Sequence of chain 1.Z:
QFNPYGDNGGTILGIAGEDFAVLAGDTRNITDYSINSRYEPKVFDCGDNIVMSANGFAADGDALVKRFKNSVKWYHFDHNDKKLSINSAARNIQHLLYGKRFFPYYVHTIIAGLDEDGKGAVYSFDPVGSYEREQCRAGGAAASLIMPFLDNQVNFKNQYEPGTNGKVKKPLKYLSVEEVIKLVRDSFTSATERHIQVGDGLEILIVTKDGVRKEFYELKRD

Sequence of chain 1.Y:
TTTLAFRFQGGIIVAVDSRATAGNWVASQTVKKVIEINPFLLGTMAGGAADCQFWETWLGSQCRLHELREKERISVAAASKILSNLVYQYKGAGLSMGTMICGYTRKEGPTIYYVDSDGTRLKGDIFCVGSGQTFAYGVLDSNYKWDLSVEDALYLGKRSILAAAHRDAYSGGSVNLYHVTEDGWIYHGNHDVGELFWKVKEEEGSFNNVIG

Binding-site contacts:
Ligand atom O8 contacts residue ALA49 of chain 1.Y at 3.1 Å (h-bond).
Ligand atom C23 contacts residue ALA49 of chain 1.Y at 3.9 Å (hydrophobic).
Ligand atom C10 contacts residue THR21 of chain 1.Y at 3.6 Å.
Ligand atom C25 contacts residue ALA20 of chain 1.Y at 3.7 Å (hydrophobic).
Ligand atom C5 contacts residue ASP126 of chain 1.Z at 3.9 Å.
Ligand atom C24 contacts residue MET45 of chain 1.Y at 3.9 Å (hydrophobic).
Ligand atom N1 contacts residue THR21 of chain 1.Y at 3.0 Å (h-bond).
Ligand atom O27 contacts residue THR1 of chain 1.Y at 2.3 Å (h-bond).
Ligand atom N20 contacts residue THR1 of chain 1.Y at 3.7 Å.
Ligand atom O28 contacts residue GLY47 of chain 1.Y at 2.9 Å (h-bond).
Ligand atom C22 contacts residue THR1 of chain 1.Y at 2.8 Å.
Ligand atom C6 contacts residue ALA27 of chain 1.Y at 3.6 Å (hydrophobic).
Ligand atom O8 contacts residue GLY47 of chain 1.Y at 3.9 Å.
Ligand atom C22 contacts residue LYS33 of chain 1.Y at 3.9 Å.
Ligand atom O19 contacts residue ALA20 of chain 1.Y at 3.3 Å.
Ligand atom C6 contacts residue THR21 of chain 1.Y at 3.9 Å.
Ligand atom C17 contacts residue THR21 of chain 1.Y at 3.7 Å.
Ligand atom O28 contacts residue THR1 of chain 1.Y at 2.4 Å (h-bond).
Ligand atom C24 contacts residue ALA49 of chain 1.Y at 3.8 Å (hydrophobic).
Ligand atom C21 contacts residue LYS33 of chain 1.Y at 3.9 Å.
Ligand atom O28 contacts residue ALA46 of chain 1.Y at 3.9 Å.
Ligand atom C3 contacts residue ALA49 of chain 1.Y at 3.6 Å (hydrophobic).
Ligand atom O19 contacts residue THR21 of chain 1.Y at 3.0 Å (h-bond).
Ligand atom C2 contacts residue THR21 of chain 1.Y at 3.9 Å.
Ligand atom C11 contacts residue THR21 of chain 1.Y at 3.3 Å.
Ligand atom B26 contacts residue LYS33 of chain 1.Y at 3.9 Å.
Ligand atom C10 contacts residue GLY47 of chain 1.Y at 3.6 Å.
Ligand atom N9 contacts residue THR21 of chain 1.Y at 2.9 Å (h-bond).
Ligand atom C18 contacts residue GLY47 of chain 1.Y at 3.6 Å.
Ligand atom C7 contacts residue THR21 of chain 1.Y at 3.9 Å.
Ligand atom N20 contacts residue GLY47 of chain 1.Y at 2.7 Å (h-bond).
Ligand atom C21 contacts residue GLY47 of chain 1.Y at 3.6 Å.
Ligand atom N4 contacts residue ASP126 of chain 1.Z at 3.2 Å.
Ligand atom C3 contacts residue ASP126 of chain 1.Z at 3.5 Å.
Ligand atom C23 contacts residue GLY47 of chain 1.Y at 3.7 Å.
Ligand atom O8 contacts residue GLY48 of chain 1.Y at 3.9 Å.
Ligand atom C21 contacts residue THR1 of chain 1.Y at 2.4 Å.
Ligand atom B26 contacts residue THR1 of chain 1.Y at 1.4 Å.
Ligand atom C22 contacts residue GLY47 of chain 1.Y at 3.5 Å.
Ligand atom C13 contacts residue GLY47 of chain 1.Y at 3.8 Å.

This small molecule binds to this protein.
Small molecule (SMILES): CC(C)C[C@H](NC(=O)[C@H](Cc1ccccc1)NC(=O)c1cnccn1)B(O)O